Binding-site contacts:
Ligand atom C24 contacts residue MET202 of chain 1.A at 3.4 Å (hydrophobic).
Ligand atom N13 contacts residue PHE193 of chain 1.A at 3.6 Å.
Ligand atom N17 contacts residue PHE193 of chain 1.A at 3.5 Å.
Ligand atom C6 contacts residue GLU194 of chain 1.A at 3.5 Å.
Ligand atom C2 contacts residue LEU388 of chain 1.A at 3.7 Å (hydrophobic).
Ligand atom C23 contacts residue TRP367 of chain 1.A at 3.5 Å (hydrophobic).
Ligand atom O25 contacts residue LEU370 of chain 1.A at 3.4 Å.
Ligand atom O25 contacts residue MET202 of chain 1.A at 3.3 Å.
Ligand atom C5 contacts residue GLU194 of chain 1.A at 3.8 Å.
Ligand atom N15 contacts residue ASN374 of chain 1.A at 2.8 Å (h-bond).
Ligand atom O25 contacts residue ASN374 of chain 1.A at 3.1 Å (h-bond).
Ligand atom C20 contacts residue LEU370 of chain 1.A at 3.7 Å (hydrophobic).
Ligand atom N15 contacts residue GLU194 of chain 1.A at 3.0 Å (salt-bridge).
Ligand atom C9 contacts residue PHE193 of chain 1.A at 3.8 Å (hydrophobic).
Ligand atom C1 contacts residue LEU388 of chain 1.A at 3.8 Å (hydrophobic).
Ligand atom C14 contacts residue ASN374 of chain 1.A at 3.8 Å.
Ligand atom C23 contacts residue MET202 of chain 1.A at 3.8 Å (hydrophobic).
Ligand atom N15 contacts residue MET391 of chain 1.A at 3.5 Å.
Ligand atom N10 contacts residue PHE193 of chain 1.A at 3.5 Å.
Ligand atom C24 contacts residue HIS371 of chain 1.A at 3.6 Å.
Ligand atom N13 contacts residue MET391 of chain 1.A at 3.7 Å.
Ligand atom C21 contacts residue MET202 of chain 1.A at 3.6 Å (hydrophobic).
Ligand atom C5 contacts residue HIS385 of chain 1.A at 3.5 Å.
Ligand atom N15 contacts residue MET199 of chain 1.A at 3.9 Å.
Ligand atom C11 contacts residue PHE193 of chain 1.A at 3.6 Å (hydrophobic).
Ligand atom C14 contacts residue PHE193 of chain 1.A at 3.5 Å (hydrophobic).
Ligand atom C14 contacts residue MET391 of chain 1.A at 3.7 Å (hydrophobic).
Ligand atom N17 contacts residue LEU370 of chain 1.A at 3.9 Å.
Ligand atom C23 contacts residue LEU110 of chain 1.A at 3.6 Å (hydrophobic).
Ligand atom C22 contacts residue MET202 of chain 1.A at 3.9 Å (hydrophobic).
Ligand atom C20 contacts residue PHE193 of chain 1.A at 3.8 Å (hydrophobic).
Ligand atom N12 contacts residue ILE395 of chain 1.A at 3.7 Å.
Ligand atom N19 contacts residue PHE193 of chain 1.A at 3.8 Å.
Ligand atom N10 contacts residue ILE395 of chain 1.A at 3.9 Å.
Ligand atom N16 contacts residue PHE193 of chain 1.A at 3.4 Å.
Ligand atom C18 contacts residue PHE193 of chain 1.A at 3.6 Å (hydrophobic).
Ligand atom C22 contacts residue LEU370 of chain 1.A at 3.8 Å (hydrophobic).
Ligand atom C21 contacts residue LEU370 of chain 1.A at 3.5 Å (hydrophobic).
Ligand atom N17 contacts residue ASN374 of chain 1.A at 3.3 Å (h-bond).
Ligand atom N12 contacts residue PHE193 of chain 1.A at 3.6 Å.

Sequence of chain 1.A:
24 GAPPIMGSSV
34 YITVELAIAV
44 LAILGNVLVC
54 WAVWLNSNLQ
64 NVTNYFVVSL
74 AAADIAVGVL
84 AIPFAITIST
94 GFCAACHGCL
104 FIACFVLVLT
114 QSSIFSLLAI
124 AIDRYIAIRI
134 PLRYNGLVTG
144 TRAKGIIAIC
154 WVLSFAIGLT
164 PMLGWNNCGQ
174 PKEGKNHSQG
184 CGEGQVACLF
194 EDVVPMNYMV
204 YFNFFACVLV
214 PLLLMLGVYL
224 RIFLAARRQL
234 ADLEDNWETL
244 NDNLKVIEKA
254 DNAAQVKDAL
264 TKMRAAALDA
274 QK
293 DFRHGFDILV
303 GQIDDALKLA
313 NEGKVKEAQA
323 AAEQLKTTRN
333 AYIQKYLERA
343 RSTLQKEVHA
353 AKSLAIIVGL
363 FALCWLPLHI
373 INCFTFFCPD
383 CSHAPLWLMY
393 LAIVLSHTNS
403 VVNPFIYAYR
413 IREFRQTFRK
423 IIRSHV

The small molecule below binds the protein below.
Small molecule (SMILES): Nc1nc(NCCc2ccc(O)cc2)nc2nc(-c3ccco3)nn12